Sequence of chain 1.A:
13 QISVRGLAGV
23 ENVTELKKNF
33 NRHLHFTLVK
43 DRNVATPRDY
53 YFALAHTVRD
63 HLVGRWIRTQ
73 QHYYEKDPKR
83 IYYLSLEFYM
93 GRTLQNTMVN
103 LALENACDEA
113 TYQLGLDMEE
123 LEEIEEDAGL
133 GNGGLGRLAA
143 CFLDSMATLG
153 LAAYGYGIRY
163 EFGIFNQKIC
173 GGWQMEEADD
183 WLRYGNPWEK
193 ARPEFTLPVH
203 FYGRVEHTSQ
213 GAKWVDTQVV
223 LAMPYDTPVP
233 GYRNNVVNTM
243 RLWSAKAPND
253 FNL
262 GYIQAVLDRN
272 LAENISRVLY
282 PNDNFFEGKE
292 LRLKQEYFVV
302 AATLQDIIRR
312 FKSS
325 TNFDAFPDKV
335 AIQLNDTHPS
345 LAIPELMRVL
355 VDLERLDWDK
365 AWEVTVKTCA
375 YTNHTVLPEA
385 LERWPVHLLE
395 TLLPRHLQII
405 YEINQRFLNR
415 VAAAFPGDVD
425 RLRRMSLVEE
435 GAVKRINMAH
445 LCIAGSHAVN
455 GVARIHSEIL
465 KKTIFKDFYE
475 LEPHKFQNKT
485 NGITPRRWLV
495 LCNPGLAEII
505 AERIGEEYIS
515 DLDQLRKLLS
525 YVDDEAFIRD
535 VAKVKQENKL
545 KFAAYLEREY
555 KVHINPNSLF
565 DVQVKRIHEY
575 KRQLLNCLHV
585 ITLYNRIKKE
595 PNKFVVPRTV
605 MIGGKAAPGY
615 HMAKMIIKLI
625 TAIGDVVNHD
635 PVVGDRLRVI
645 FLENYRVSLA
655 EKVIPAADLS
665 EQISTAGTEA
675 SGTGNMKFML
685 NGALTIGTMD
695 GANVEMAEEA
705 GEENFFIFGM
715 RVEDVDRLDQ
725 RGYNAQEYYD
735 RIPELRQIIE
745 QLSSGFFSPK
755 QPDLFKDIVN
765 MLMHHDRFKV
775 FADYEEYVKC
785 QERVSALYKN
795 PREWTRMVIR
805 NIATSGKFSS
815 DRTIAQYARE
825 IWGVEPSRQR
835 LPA

The protein below binds the small molecule below.
Small molecule (SMILES): OC[C@H]1O[C@@H](c2csc(-c3ccccc3)n2)[C@H](O)[C@@H](O)[C@@H]1O

Binding-site contacts:
Ligand atom C9 contacts residue GLU89 of chain 1.A at 3.7 Å.
Ligand atom C6 contacts residue ASN285 of chain 1.A at 3.4 Å.
Ligand atom C3' contacts residue GLU673 of chain 1.A at 3.5 Å.
Ligand atom C11 contacts residue ASN285 of chain 1.A at 3.7 Å.
Ligand atom O6' contacts residue HIS378 of chain 1.A at 2.8 Å (h-bond).
Ligand atom C9 contacts residue ASN283 of chain 1.A at 3.2 Å.
Ligand atom O3' contacts residue GLU673 of chain 1.A at 2.9 Å (salt-bridge).
Ligand atom C8 contacts residue HIS342 of chain 1.A at 3.4 Å.
Ligand atom C10 contacts residue ASN283 of chain 1.A at 3.4 Å.
Ligand atom C6' contacts residue LEU137 of chain 1.A at 3.8 Å (hydrophobic).
Ligand atom C6' contacts residue ASN485 of chain 1.A at 3.4 Å.
Ligand atom O6' contacts residue VAL456 of chain 1.A at 3.8 Å.
Ligand atom C2 contacts residue HIS378 of chain 1.A at 3.2 Å.
Ligand atom C7 contacts residue ASN285 of chain 1.A at 3.5 Å.
Ligand atom C5' contacts residue LEU137 of chain 1.A at 3.7 Å (hydrophobic).
Ligand atom O3' contacts residue GLY676 of chain 1.A at 3.2 Å (h-bond).
Ligand atom C2 contacts residue ASN285 of chain 1.A at 3.7 Å.
Ligand atom O6' contacts residue ASN485 of chain 1.A at 2.6 Å (h-bond).
Ligand atom O4' contacts residue ASN485 of chain 1.A at 3.7 Å.
Ligand atom N5 contacts residue LEU137 of chain 1.A at 3.6 Å.
Ligand atom O5' contacts residue HIS378 of chain 1.A at 3.7 Å.
Ligand atom C2 contacts residue THR379 of chain 1.A at 3.8 Å.
Ligand atom S3 contacts residue ASN285 of chain 1.A at 3.3 Å (h-bond).
Ligand atom O3' contacts residue SER675 of chain 1.A at 3.2 Å (h-bond).
Ligand atom O2' contacts residue GLU673 of chain 1.A at 3.3 Å (salt-bridge).
Ligand atom S3 contacts residue THR379 of chain 1.A at 3.9 Å.
Ligand atom C5' contacts residue GLY136 of chain 1.A at 3.8 Å.
Ligand atom O5' contacts residue LEU137 of chain 1.A at 3.8 Å.
Ligand atom O3' contacts residue ALA674 of chain 1.A at 3.2 Å (h-bond).
Ligand atom C10 contacts residue GLU89 of chain 1.A at 3.2 Å.
Ligand atom O2' contacts residue ASN285 of chain 1.A at 3.3 Å (h-bond).
Ligand atom O4' contacts residue SER675 of chain 1.A at 3.7 Å.
Ligand atom C6' contacts residue GLY136 of chain 1.A at 3.8 Å.
Ligand atom C2' contacts residue HIS378 of chain 1.A at 3.6 Å.
Ligand atom O4' contacts residue GLY676 of chain 1.A at 2.9 Å (h-bond).
Ligand atom C4 contacts residue ASN285 of chain 1.A at 3.7 Å.
Ligand atom O2' contacts residue TYR574 of chain 1.A at 3.1 Å (h-bond).
Ligand atom C6' contacts residue HIS378 of chain 1.A at 3.5 Å.
Ligand atom C9 contacts residue HIS342 of chain 1.A at 3.6 Å.
Ligand atom C7 contacts residue HIS342 of chain 1.A at 3.6 Å.